A small-molecule ligand and the protein it binds are described below.
Small molecule (SMILES): O=[N+]([O-])c1ccccc1

Binding-site contacts:
Ligand atom C4 contacts residue PHE176 of chain 2.B at 3.5 Å (hydrophobic).
Ligand atom C3 contacts residue PHE176 of chain 2.B at 3.5 Å (hydrophobic).
Ligand atom C5 contacts residue VAL110 of chain 2.B at 4.3 Å (hydrophobic).
Ligand atom O2 contacts residue VAL110 of chain 2.B at 3.1 Å.
Ligand atom C2 contacts residue PHE176 of chain 2.B at 4.3 Å (hydrophobic).
Ligand atom O2 contacts residue LEU107 of chain 2.B at 3.5 Å (h-bond).
Ligand atom C3 contacts residue VAL134 of chain 2.B at 3.5 Å (hydrophobic).
Ligand atom C4 contacts residue LEU141 of chain 2.B at 4.1 Å (hydrophobic).
Ligand atom C1 contacts residue VAL126 of chain 2.B at 4.0 Å (hydrophobic).
Ligand atom C1 contacts residue ALA122 of chain 2.B at 3.4 Å (hydrophobic).
Ligand atom C2 contacts residue HIS125 of chain 2.B at 3.7 Å.
Ligand atom O1 contacts residue ILE101 of chain 2.B at 3.4 Å.
Ligand atom C2 contacts residue ALA122 of chain 2.B at 3.6 Å (hydrophobic).
Ligand atom C2 contacts residue VAL126 of chain 2.B at 4.1 Å (hydrophobic).
Ligand atom N1 contacts residue LEU107 of chain 2.B at 4.0 Å.
Ligand atom C1 contacts residue LEU107 of chain 2.B at 4.4 Å (hydrophobic).
Ligand atom C3 contacts residue HIS125 of chain 2.B at 3.2 Å.
Ligand atom O2 contacts residue LEU141 of chain 2.B at 4.4 Å.
Ligand atom C2 contacts residue VAL134 of chain 2.B at 3.0 Å (hydrophobic).
Ligand atom N1 contacts residue TYR111 of chain 2.B at 4.1 Å.
Ligand atom O1 contacts residue ALA122 of chain 2.B at 3.8 Å.
Ligand atom C6 contacts residue LEU141 of chain 2.B at 4.3 Å (hydrophobic).
Ligand atom C3 contacts residue ALA122 of chain 2.B at 4.2 Å (hydrophobic).
Ligand atom C5 contacts residue LEU141 of chain 2.B at 3.7 Å (hydrophobic).
Ligand atom C5 contacts residue LEU144 of chain 2.B at 3.7 Å (hydrophobic).
Ligand atom O1 contacts residue LEU107 of chain 2.B at 3.7 Å.
Ligand atom C4 contacts residue VAL134 of chain 2.B at 4.3 Å (hydrophobic).
Ligand atom C4 contacts residue LEU144 of chain 2.B at 3.5 Å (hydrophobic).
Ligand atom C6 contacts residue LEU107 of chain 2.B at 4.3 Å (hydrophobic).
Ligand atom O2 contacts residue LEU114 of chain 2.B at 4.2 Å.
Ligand atom N1 contacts residue ALA122 of chain 2.B at 3.7 Å.
Ligand atom C4 contacts residue HIS125 of chain 2.B at 4.4 Å.
Ligand atom O2 contacts residue TYR111 of chain 2.B at 3.0 Å (h-bond).
Ligand atom O1 contacts residue TYR111 of chain 2.B at 3.7 Å.
Ligand atom C6 contacts residue VAL134 of chain 2.B at 4.3 Å (hydrophobic).
Ligand atom N1 contacts residue VAL110 of chain 2.B at 4.4 Å.
Ligand atom C5 contacts residue PHE176 of chain 2.B at 4.3 Å (hydrophobic).
Ligand atom C5 contacts residue ALA122 of chain 2.B at 4.1 Å (hydrophobic).
Ligand atom C1 contacts residue VAL134 of chain 2.B at 3.5 Å (hydrophobic).
Ligand atom C6 contacts residue ALA122 of chain 2.B at 3.5 Å (hydrophobic).

Sequence of chain 2.B:
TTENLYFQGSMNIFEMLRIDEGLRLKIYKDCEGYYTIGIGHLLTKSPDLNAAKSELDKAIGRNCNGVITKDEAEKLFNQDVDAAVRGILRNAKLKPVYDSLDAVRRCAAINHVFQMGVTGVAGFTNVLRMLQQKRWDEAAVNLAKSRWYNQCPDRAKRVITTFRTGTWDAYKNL